The protein below binds the small molecule below.
Small molecule (SMILES): NCC(=O)O

Sequence of chain 1.A:
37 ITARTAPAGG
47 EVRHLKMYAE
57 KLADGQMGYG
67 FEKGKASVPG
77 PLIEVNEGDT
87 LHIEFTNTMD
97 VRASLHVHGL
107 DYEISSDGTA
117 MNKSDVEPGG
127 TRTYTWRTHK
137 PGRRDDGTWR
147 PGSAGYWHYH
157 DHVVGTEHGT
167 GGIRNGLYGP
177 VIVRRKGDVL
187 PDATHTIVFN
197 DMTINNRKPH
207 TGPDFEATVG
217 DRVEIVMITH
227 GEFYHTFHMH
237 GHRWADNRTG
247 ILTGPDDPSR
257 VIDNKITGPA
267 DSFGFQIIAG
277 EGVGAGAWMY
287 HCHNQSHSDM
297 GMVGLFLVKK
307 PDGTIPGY

Sequence of chain 1.C:
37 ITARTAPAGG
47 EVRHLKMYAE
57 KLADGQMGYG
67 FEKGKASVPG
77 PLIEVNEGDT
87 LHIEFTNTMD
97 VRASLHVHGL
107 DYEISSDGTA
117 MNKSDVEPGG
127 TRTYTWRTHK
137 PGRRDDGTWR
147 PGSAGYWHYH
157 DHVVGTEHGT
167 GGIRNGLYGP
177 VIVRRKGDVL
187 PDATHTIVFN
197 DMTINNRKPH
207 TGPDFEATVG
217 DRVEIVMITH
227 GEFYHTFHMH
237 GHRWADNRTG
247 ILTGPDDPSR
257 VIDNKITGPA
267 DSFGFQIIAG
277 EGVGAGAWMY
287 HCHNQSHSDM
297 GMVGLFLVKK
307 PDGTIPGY

Binding-site contacts:
Ligand atom C contacts residue LYS261 of chain 1.C at 3.7 Å.
Ligand atom N contacts residue ASP267 of chain 1.C at 3.0 Å (salt-bridge).
Ligand atom CA contacts residue LYS261 of chain 1.A at 4.1 Å.
Ligand atom C contacts residue ARG256 of chain 1.A at 3.7 Å.
Ligand atom OXT contacts residue BO31 of chain 1.Q at 2.7 Å (h-bond).
Ligand atom C contacts residue ASP267 of chain 1.C at 4.5 Å.
Ligand atom O contacts residue ARG256 of chain 1.A at 2.7 Å (salt-bridge).
Ligand atom C contacts residue ASP242 of chain 1.A at 4.1 Å.
Ligand atom CA contacts residue ASP267 of chain 1.C at 3.2 Å.
Ligand atom OXT contacts residue ILE262 of chain 1.A at 4.4 Å.
Ligand atom N contacts residue BO31 of chain 1.Q at 4.3 Å.
Ligand atom N contacts residue ASN260 of chain 1.A at 3.8 Å.
Ligand atom O contacts residue ILE258 of chain 1.A at 4.3 Å.
Ligand atom O contacts residue ASP242 of chain 1.A at 4.0 Å.
Ligand atom O contacts residue LYS261 of chain 1.C at 3.6 Å.
Ligand atom OXT contacts residue LYS261 of chain 1.C at 3.1 Å (salt-bridge).
Ligand atom N contacts residue LYS261 of chain 1.A at 3.5 Å.
Ligand atom OXT contacts residue ASP242 of chain 1.A at 4.0 Å.
Ligand atom CA contacts residue ASN260 of chain 1.A at 3.4 Å.
Ligand atom C contacts residue BO31 of chain 1.Q at 3.9 Å.
Ligand atom OXT contacts residue ARG256 of chain 1.A at 3.9 Å.
Ligand atom OXT contacts residue LYS261 of chain 1.A at 4.1 Å.
Ligand atom N contacts residue ILE262 of chain 1.A at 3.0 Å (h-bond).
Ligand atom CA contacts residue ILE262 of chain 1.A at 4.2 Å (hydrophobic).